This protein binds this small molecule.
Small molecule (SMILES): OC[C@H]1O[C@H](O)[C@@H](O)[C@@H](O)[C@@H]1O

Binding-site contacts:
Ligand atom O4 contacts residue ASP162 of chain 1.A at 2.4 Å (salt-bridge).
Ligand atom C6 contacts residue ARG158 of chain 1.A at 3.9 Å.
Ligand atom O4 contacts residue TRP405 of chain 1.A at 4.5 Å.
Ligand atom O6 contacts residue ASP406 of chain 1.A at 4.4 Å.
Ligand atom C5 contacts residue BMA3 of chain 1.F at 3.9 Å.
Ligand atom C2 contacts residue BMA3 of chain 1.F at 4.0 Å.
Ligand atom C1 contacts residue BMA3 of chain 1.F at 3.4 Å.
Ligand atom C3 contacts residue ASP162 of chain 1.A at 4.3 Å.
Ligand atom O6 contacts residue TRP405 of chain 1.A at 4.4 Å.
Ligand atom O5 contacts residue PRO407 of chain 1.A at 4.5 Å.
Ligand atom C4 contacts residue ASP162 of chain 1.A at 3.8 Å.
Ligand atom C6 contacts residue PRO407 of chain 1.A at 3.5 Å (hydrophobic).
Ligand atom O6 contacts residue ALA408 of chain 1.A at 4.4 Å.
Ligand atom O6 contacts residue PRO407 of chain 1.A at 2.4 Å (h-bond).
Ligand atom C6 contacts residue BMA3 of chain 1.F at 4.3 Å.
Ligand atom O5 contacts residue BMA3 of chain 1.F at 3.1 Å (h-bond).

Sequence of chain 1.A:
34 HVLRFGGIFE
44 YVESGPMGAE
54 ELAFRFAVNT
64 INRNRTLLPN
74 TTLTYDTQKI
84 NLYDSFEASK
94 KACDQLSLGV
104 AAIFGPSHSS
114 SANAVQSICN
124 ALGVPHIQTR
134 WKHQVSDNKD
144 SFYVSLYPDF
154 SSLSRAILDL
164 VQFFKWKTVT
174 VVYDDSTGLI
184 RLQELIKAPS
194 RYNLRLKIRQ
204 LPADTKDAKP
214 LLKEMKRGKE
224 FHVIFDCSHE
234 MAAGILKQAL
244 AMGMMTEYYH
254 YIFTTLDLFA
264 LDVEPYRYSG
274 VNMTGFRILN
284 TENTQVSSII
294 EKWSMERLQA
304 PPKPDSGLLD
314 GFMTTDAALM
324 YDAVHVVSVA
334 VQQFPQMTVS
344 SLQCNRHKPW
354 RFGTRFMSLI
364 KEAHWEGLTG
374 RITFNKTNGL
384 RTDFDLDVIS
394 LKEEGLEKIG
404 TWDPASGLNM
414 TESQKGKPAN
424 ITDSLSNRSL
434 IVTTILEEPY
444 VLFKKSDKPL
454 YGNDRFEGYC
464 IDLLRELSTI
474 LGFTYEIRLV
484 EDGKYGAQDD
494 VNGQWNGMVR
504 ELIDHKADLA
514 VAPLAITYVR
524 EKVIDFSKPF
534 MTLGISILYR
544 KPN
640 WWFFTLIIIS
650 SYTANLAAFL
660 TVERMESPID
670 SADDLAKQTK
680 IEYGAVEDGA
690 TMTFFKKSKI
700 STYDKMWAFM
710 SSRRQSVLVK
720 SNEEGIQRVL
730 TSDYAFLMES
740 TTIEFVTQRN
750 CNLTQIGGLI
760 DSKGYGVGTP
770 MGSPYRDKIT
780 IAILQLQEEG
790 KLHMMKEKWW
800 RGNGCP